Binding-site contacts:
Ligand atom N23 contacts residue GLY277 of chain 1.B at 3.8 Å.
Ligand atom C9 contacts residue GLY277 of chain 1.B at 3.7 Å.
Ligand atom C6 contacts residue GLN59 of chain 1.B at 3.8 Å.
Ligand atom C8 contacts residue THR278 of chain 1.B at 3.7 Å.
Ligand atom C12 contacts residue LEU77 of chain 1.B at 3.9 Å (hydrophobic).
Ligand atom C4 contacts residue GLN59 of chain 1.B at 3.5 Å.
Ligand atom N23 contacts residue ASP275 of chain 1.B at 2.8 Å (salt-bridge).
Ligand atom C20 contacts residue ASP79 of chain 1.B at 3.4 Å.
Ligand atom N23 contacts residue GLY81 of chain 1.B at 3.6 Å.
Ligand atom F16 contacts residue PHE155 of chain 1.B at 3.3 Å.
Ligand atom C5 contacts residue GLN59 of chain 1.B at 3.4 Å.
Ligand atom C4 contacts residue GLY60 of chain 1.B at 3.5 Å.
Ligand atom N1 contacts residue TYR61 of chain 1.B at 3.8 Å.
Ligand atom C5 contacts residue THR279 of chain 1.B at 3.8 Å.
Ligand atom C12 contacts residue GLY277 of chain 1.B at 3.8 Å.
Ligand atom C3 contacts residue THR279 of chain 1.B at 3.5 Å.
Ligand atom C8 contacts residue GLY60 of chain 1.B at 3.8 Å.
Ligand atom N23 contacts residue ASP79 of chain 1.B at 3.0 Å (salt-bridge).
Ligand atom N7 contacts residue THR278 of chain 1.B at 3.8 Å.
Ligand atom N11 contacts residue LEU77 of chain 1.B at 3.6 Å.
Ligand atom C13 contacts residue GLY277 of chain 1.B at 3.6 Å.
Ligand atom C4 contacts residue GLY58 of chain 1.B at 3.7 Å.
Ligand atom N7 contacts residue GLY277 of chain 1.B at 3.1 Å (h-bond).
Ligand atom N1 contacts residue ALA382 of chain 1.B at 3.3 Å.
Ligand atom C25 contacts residue THR278 of chain 1.B at 3.6 Å.
Ligand atom C3 contacts residue GLY60 of chain 1.B at 3.7 Å.
Ligand atom C19 contacts residue ASP79 of chain 1.B at 3.7 Å.
Ligand atom C29 contacts residue TYR118 of chain 1.B at 3.5 Å (hydrophobic).
Ligand atom N11 contacts residue GLY277 of chain 1.B at 3.1 Å (h-bond).
Ligand atom C25 contacts residue ASP275 of chain 1.B at 3.8 Å.
Ligand atom C4 contacts residue THR279 of chain 1.B at 3.0 Å.
Ligand atom C22 contacts residue ASP79 of chain 1.B at 3.6 Å.
Ligand atom C6 contacts residue GLY277 of chain 1.B at 3.6 Å.
Ligand atom C20 contacts residue TYR118 of chain 1.B at 3.5 Å (hydrophobic).
Ligand atom C8 contacts residue GLY277 of chain 1.B at 3.5 Å.
Ligand atom F16 contacts residue TYR118 of chain 1.B at 3.0 Å.
Ligand atom C8 contacts residue SER276 of chain 1.B at 3.5 Å.
Ligand atom C2 contacts residue THR279 of chain 1.B at 3.5 Å.
Ligand atom N21 contacts residue ASP79 of chain 1.B at 2.8 Å (salt-bridge).
Ligand atom O10 contacts residue ILE157 of chain 1.B at 3.7 Å.

A protein and the small-molecule ligand that binds it are described below.
Small molecule (SMILES): C[C@@]1(c2cc(NC(=O)c3ccc(C#N)cn3)ccc2F)Cn2cccc2C(N)=N1

Sequence of chain 1.B:
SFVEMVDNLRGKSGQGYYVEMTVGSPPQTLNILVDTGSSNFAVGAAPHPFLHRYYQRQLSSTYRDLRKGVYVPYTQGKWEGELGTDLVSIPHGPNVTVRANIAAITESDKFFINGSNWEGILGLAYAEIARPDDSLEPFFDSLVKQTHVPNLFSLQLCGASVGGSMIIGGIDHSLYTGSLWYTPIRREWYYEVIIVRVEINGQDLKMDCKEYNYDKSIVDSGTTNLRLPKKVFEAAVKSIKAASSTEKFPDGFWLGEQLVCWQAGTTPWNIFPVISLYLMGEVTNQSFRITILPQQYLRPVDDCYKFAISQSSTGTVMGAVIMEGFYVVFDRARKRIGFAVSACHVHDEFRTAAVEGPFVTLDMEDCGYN